A small-molecule ligand and the protein it binds are described below.
Small molecule (SMILES): C/C=C/C[C@@H](C)[C@@H](O)[C@H]1C(=O)N[C@@H](CCCO)C(=O)N(C)CC(=O)N(C)[C@@H](CC(C)C)C(=O)N[C@@H](C(C)C)C(=O)N(C)[C@@H](CC(C)C)C(=O)N[C@@H](C)C(=O)N[C@H](C)C(=O)N(C)[C@@H](CC(C)C)C(=O)N(C)[C@@H](CC(C)C)C(=O)N(C)[C@@H](C(C)C)C(=O)N1C

Binding-site contacts:
Ligand atom CB contacts residue ASN102 of chain 1.A at 3.4 Å.
Ligand atom O contacts residue ALA101 of chain 1.A at 3.6 Å.
Ligand atom CB contacts residue TRP121 of chain 1.A at 3.8 Å (hydrophobic).
Ligand atom CB contacts residue GLN111 of chain 1.A at 3.9 Å.
Ligand atom CA contacts residue ARG55 of chain 1.A at 3.9 Å.
Ligand atom O contacts residue ASN102 of chain 1.A at 3.5 Å (h-bond).
Ligand atom CA contacts residue GLY72 of chain 1.A at 3.2 Å.
Ligand atom CG2 contacts residue PHE113 of chain 1.A at 3.9 Å (hydrophobic).
Ligand atom O contacts residue TRP121 of chain 1.A at 2.9 Å (h-bond).
Ligand atom CN contacts residue GLY72 of chain 1.A at 3.3 Å.
Ligand atom CN contacts residue ARG55 of chain 1.A at 3.7 Å.
Ligand atom C contacts residue PHE60 of chain 1.A at 3.7 Å (hydrophobic).
Ligand atom CN contacts residue LEU122 of chain 1.A at 3.6 Å (hydrophobic).
Ligand atom CG contacts residue GLN111 of chain 1.A at 3.9 Å.
Ligand atom CD contacts residue ASN102 of chain 1.A at 3.7 Å.
Ligand atom CG1 contacts residue GLN63 of chain 1.A at 3.6 Å.
Ligand atom CB contacts residue GLY72 of chain 1.A at 3.5 Å.
Ligand atom O contacts residue PHE60 of chain 1.A at 3.3 Å.
Ligand atom O contacts residue HIS126 of chain 1.A at 3.3 Å.
Ligand atom OE contacts residue GLN111 of chain 1.A at 3.7 Å.
Ligand atom CD1 contacts residue TRP121 of chain 1.A at 3.6 Å (hydrophobic).
Ligand atom CG2 contacts residue PHE60 of chain 1.A at 3.7 Å (hydrophobic).
Ligand atom CD2 contacts residue PHE60 of chain 1.A at 3.9 Å (hydrophobic).
Ligand atom CG1 contacts residue ARG55 of chain 1.A at 3.6 Å.
Ligand atom CN contacts residue HIS126 of chain 1.A at 3.3 Å.
Ligand atom CB contacts residue PHE113 of chain 1.A at 3.8 Å (hydrophobic).
Ligand atom N contacts residue ASN102 of chain 1.A at 3.1 Å (h-bond).
Ligand atom CB contacts residue PHE60 of chain 1.A at 3.9 Å (hydrophobic).
Ligand atom C contacts residue ASN102 of chain 1.A at 3.5 Å.
Ligand atom CD1 contacts residue ASN102 of chain 1.A at 3.4 Å.
Ligand atom CG contacts residue ASN102 of chain 1.A at 3.7 Å.
Ligand atom O contacts residue ARG55 of chain 1.A at 3.0 Å (salt-bridge).
Ligand atom CA contacts residue ASN102 of chain 1.A at 3.1 Å.
Ligand atom CG1 contacts residue ALA101 of chain 1.A at 3.8 Å (hydrophobic).
Ligand atom O contacts residue GLN63 of chain 1.A at 3.1 Å (h-bond).
Ligand atom CH contacts residue ALA103 of chain 1.A at 3.9 Å (hydrophobic).
Ligand atom N contacts residue GLY72 of chain 1.A at 3.2 Å (h-bond).
Ligand atom CN contacts residue ARG55 of chain 1.A at 3.7 Å.
Ligand atom C contacts residue GLY72 of chain 1.A at 3.3 Å.
Ligand atom CG1 contacts residue PHE113 of chain 1.A at 3.4 Å (hydrophobic).

Sequence of chain 1.A:
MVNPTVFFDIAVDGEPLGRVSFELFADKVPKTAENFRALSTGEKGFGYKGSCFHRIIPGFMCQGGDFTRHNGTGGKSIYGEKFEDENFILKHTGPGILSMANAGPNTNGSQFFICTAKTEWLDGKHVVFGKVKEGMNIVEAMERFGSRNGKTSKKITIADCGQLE